Sequence of chain 2.A:
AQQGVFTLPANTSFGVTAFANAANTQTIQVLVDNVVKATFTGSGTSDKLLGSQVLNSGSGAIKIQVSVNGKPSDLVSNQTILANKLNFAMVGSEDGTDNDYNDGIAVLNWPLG

Sequence of chain 4.A:
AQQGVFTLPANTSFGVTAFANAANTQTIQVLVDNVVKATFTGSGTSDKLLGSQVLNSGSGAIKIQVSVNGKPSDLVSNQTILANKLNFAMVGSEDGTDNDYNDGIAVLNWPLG

Binding-site contacts:
Ligand atom C7 contacts residue ALA23 of chain 4.A at 3.9 Å (hydrophobic).
Ligand atom O3 contacts residue ASP98 of chain 4.A at 2.5 Å (salt-bridge).
Ligand atom O6 contacts residue ALA22 of chain 4.A at 3.4 Å.
Ligand atom C6 contacts residue ASN24 of chain 4.A at 3.5 Å.
Ligand atom C3 contacts residue CA1 of chain 4.B at 3.4 Å.
Ligand atom O4 contacts residue ASP95 of chain 4.A at 2.6 Å (salt-bridge).
Ligand atom O4 contacts residue CA1 of chain 4.C at 2.5 Å.
Ligand atom C3 contacts residue ASP98 of chain 4.A at 3.2 Å.
Ligand atom C2 contacts residue GLY113 of chain 2.A at 3.3 Å.
Ligand atom O6 contacts residue ASP95 of chain 4.A at 2.6 Å (salt-bridge).
Ligand atom O6 contacts residue ASN24 of chain 4.A at 3.1 Å (h-bond).
Ligand atom C1 contacts residue ALA23 of chain 4.A at 3.8 Å (hydrophobic).
Ligand atom C3 contacts residue ASP103 of chain 4.A at 3.6 Å.
Ligand atom C6 contacts residue ASP95 of chain 4.A at 3.3 Å.
Ligand atom O3 contacts residue ASP103 of chain 4.A at 3.0 Å (salt-bridge).
Ligand atom O4 contacts residue ASP103 of chain 4.A at 3.3 Å (salt-bridge).
Ligand atom C2 contacts residue CA1 of chain 4.B at 3.4 Å.
Ligand atom C5 contacts residue ASP95 of chain 4.A at 3.9 Å.
Ligand atom C4 contacts residue ASP95 of chain 4.A at 3.4 Å.
Ligand atom C4 contacts residue ASP103 of chain 4.A at 3.3 Å.
Ligand atom C1 contacts residue GLY113 of chain 2.A at 4.1 Å.
Ligand atom O3 contacts residue ASP100 of chain 4.A at 2.9 Å (salt-bridge).
Ligand atom C2 contacts residue ASP98 of chain 4.A at 3.9 Å.
Ligand atom C4 contacts residue CA1 of chain 4.C at 3.4 Å.
Ligand atom O2 contacts residue ASN21 of chain 4.A at 3.0 Å (h-bond).
Ligand atom O2 contacts residue ASP103 of chain 4.A at 3.8 Å.
Ligand atom C3 contacts residue CA1 of chain 4.C at 3.4 Å.
Ligand atom O2 contacts residue ALA22 of chain 4.A at 3.4 Å.
Ligand atom C4 contacts residue CA1 of chain 4.B at 3.9 Å.
Ligand atom O3 contacts residue CA1 of chain 4.B at 2.5 Å.
Ligand atom O2 contacts residue CA1 of chain 4.B at 2.5 Å.
Ligand atom C6 contacts residue ALA23 of chain 4.A at 4.0 Å (hydrophobic).
Ligand atom O5 contacts residue ALA22 of chain 4.A at 3.9 Å.
Ligand atom O4 contacts residue ASP98 of chain 4.A at 3.7 Å.
Ligand atom O2 contacts residue GLY113 of chain 2.A at 2.5 Å (h-bond).
Ligand atom C5 contacts residue ALA23 of chain 4.A at 4.0 Å (hydrophobic).
Ligand atom O5 contacts residue ALA23 of chain 4.A at 2.9 Å (h-bond).
Ligand atom O4 contacts residue GLU94 of chain 4.A at 3.4 Å (salt-bridge).
Ligand atom O3 contacts residue CA1 of chain 4.C at 2.5 Å.
Ligand atom O6 contacts residue ALA23 of chain 4.A at 3.3 Å (h-bond).

A protein and the small-molecule ligand that binds it are described below.
Small molecule (SMILES): CO[C@H]1O[C@H](CO)[C@@H](O)[C@H](O)[C@@H]1O